Sequence of chain 1.A:
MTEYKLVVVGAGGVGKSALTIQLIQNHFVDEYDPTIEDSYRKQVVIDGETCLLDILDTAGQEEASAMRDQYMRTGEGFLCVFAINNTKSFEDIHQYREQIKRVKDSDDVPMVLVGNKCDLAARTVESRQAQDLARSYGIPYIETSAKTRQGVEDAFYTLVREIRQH

This protein binds this small molecule.
Small molecule (SMILES): Nc1nc2c(ncn2[C@@H]2O[C@H](CO[P](=O)(O)O[P](=O)(O)NP(=O)(O)O)[C@@H](O)[C@H]2O)c(=O)[nH]1

Binding-site contacts:
Ligand atom PB contacts residue MG1 of chain 1.D at 3.3 Å.
Ligand atom PG contacts residue MG1 of chain 1.D at 3.2 Å.
Ligand atom O1G contacts residue THR35 of chain 1.A at 2.8 Å (h-bond).
Ligand atom O2B contacts residue VAL14 of chain 1.A at 3.5 Å (h-bond).
Ligand atom O1A contacts residue GLY15 of chain 1.A at 3.5 Å.
Ligand atom C8 contacts residue ALA18 of chain 1.A at 3.5 Å (hydrophobic).
Ligand atom N3B contacts residue MG1 of chain 1.D at 3.6 Å.
Ligand atom O6 contacts residue LYS117 of chain 1.A at 3.5 Å.
Ligand atom O2' contacts residue ASP30 of chain 1.A at 3.2 Å (salt-bridge).
Ligand atom O6 contacts residue SER145 of chain 1.A at 3.5 Å (h-bond).
Ligand atom N1 contacts residue LYS117 of chain 1.A at 3.6 Å.
Ligand atom O1A contacts residue ALA18 of chain 1.A at 2.9 Å (h-bond).
Ligand atom O6 contacts residue ASP119 of chain 1.A at 3.3 Å (salt-bridge).
Ligand atom O3A contacts residue GLY15 of chain 1.A at 3.3 Å (h-bond).
Ligand atom O3G contacts residue GLY60 of chain 1.A at 2.9 Å (h-bond).
Ligand atom O2G contacts residue TYR32 of chain 1.A at 3.6 Å.
Ligand atom O1G contacts residue MG1 of chain 1.D at 1.9 Å.
Ligand atom O2B contacts residue GLY15 of chain 1.A at 3.1 Å (h-bond).
Ligand atom O1B contacts residue MG1 of chain 1.D at 2.1 Å.
Ligand atom O2G contacts residue GLN61 of chain 1.A at 3.2 Å (h-bond).
Ligand atom O1A contacts residue SER17 of chain 1.A at 3.3 Å (h-bond).
Ligand atom O6 contacts residue ASN116 of chain 1.A at 3.3 Å (h-bond).
Ligand atom O4' contacts residue LYS117 of chain 1.A at 3.4 Å (salt-bridge).
Ligand atom O3G contacts residue LYS16 of chain 1.A at 2.6 Å (salt-bridge).
Ligand atom O2B contacts residue LYS16 of chain 1.A at 2.9 Å (salt-bridge).
Ligand atom O3' contacts residue ASP30 of chain 1.A at 3.0 Å (salt-bridge).
Ligand atom N1 contacts residue ASP119 of chain 1.A at 2.7 Å (salt-bridge).
Ligand atom O6 contacts residue ALA146 of chain 1.A at 2.8 Å (h-bond).
Ligand atom N2 contacts residue ASP119 of chain 1.A at 3.0 Å (salt-bridge).
Ligand atom N7 contacts residue ASN116 of chain 1.A at 3.3 Å (h-bond).
Ligand atom O2' contacts residue PHE28 of chain 1.A at 3.5 Å.
Ligand atom C6 contacts residue LYS117 of chain 1.A at 3.4 Å.
Ligand atom O2G contacts residue PRO34 of chain 1.A at 3.5 Å.
Ligand atom N3B contacts residue GLY13 of chain 1.A at 3.1 Å (h-bond).
Ligand atom N7 contacts residue ALA18 of chain 1.A at 3.6 Å.
Ligand atom O1B contacts residue SER17 of chain 1.A at 3.0 Å (h-bond).
Ligand atom C2' contacts residue VAL29 of chain 1.A at 3.6 Å (hydrophobic).
Ligand atom C6 contacts residue ASP119 of chain 1.A at 3.5 Å.
Ligand atom O2' contacts residue VAL29 of chain 1.A at 2.7 Å (h-bond).
Ligand atom C5 contacts residue LYS117 of chain 1.A at 3.5 Å.